Binding-site contacts:
Ligand atom O7 contacts residue ALA18 of chain 44.P at 4.3 Å.
Ligand atom C2 contacts residue ASN19 of chain 44.P at 3.6 Å.
Ligand atom N2 contacts residue ASN19 of chain 44.P at 4.0 Å.
Ligand atom C1 contacts residue ASN19 of chain 44.P at 2.3 Å.
Ligand atom C8 contacts residue ALA18 of chain 44.P at 4.0 Å (hydrophobic).
Ligand atom C8 contacts residue TYR17 of chain 44.P at 3.4 Å (hydrophobic).
Ligand atom C7 contacts residue ALA18 of chain 44.P at 4.4 Å (hydrophobic).
Ligand atom C5 contacts residue ASN19 of chain 44.P at 3.6 Å.
Ligand atom C3 contacts residue ASN19 of chain 44.P at 4.4 Å.
Ligand atom C7 contacts residue TYR17 of chain 44.P at 4.3 Å (hydrophobic).
Ligand atom O5 contacts residue ASN19 of chain 44.P at 2.9 Å (h-bond).

Sequence of chain 44.P:
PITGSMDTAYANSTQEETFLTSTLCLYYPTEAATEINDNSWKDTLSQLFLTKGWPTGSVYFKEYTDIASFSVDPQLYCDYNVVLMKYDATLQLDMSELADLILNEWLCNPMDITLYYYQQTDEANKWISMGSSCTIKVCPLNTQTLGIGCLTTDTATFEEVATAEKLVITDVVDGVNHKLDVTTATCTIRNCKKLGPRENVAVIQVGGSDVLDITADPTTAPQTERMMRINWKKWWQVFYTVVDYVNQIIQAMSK

The small molecule below binds the protein below.
Small molecule (SMILES): CC(=O)N[C@H]1[C@H](O[C@H]2[C@H](O)[C@@H](NC(C)=O)CO[C@@H]2CO)O[C@H](CO)[C@@H](O)[C@@H]1O